Binding-site contacts:
Ligand atom O1 contacts residue GLN190 of chain 2.A at 3.0 Å (h-bond).
Ligand atom C2 contacts residue ARG173 of chain 2.A at 3.4 Å.
Ligand atom C6 contacts residue ILE327 of chain 2.A at 3.5 Å (hydrophobic).
Ligand atom O8 contacts residue MN1 of chain 2.B at 2.2 Å.
Ligand atom C15 contacts residue THR153 of chain 2.A at 3.4 Å.
Ligand atom N4 contacts residue ILE171 of chain 2.A at 3.4 Å (h-bond).
Ligand atom O3 contacts residue ARG173 of chain 2.A at 2.7 Å (salt-bridge).
Ligand atom C4 contacts residue ILE171 of chain 2.A at 3.3 Å (hydrophobic).
Ligand atom O7 contacts residue SER170 of chain 2.A at 3.2 Å.
Ligand atom C2 contacts residue ICB1 of chain 2.F at 3.4 Å.
Ligand atom P1 contacts residue MN1 of chain 2.B at 3.4 Å.
Ligand atom O8 contacts residue GLU233 of chain 2.A at 3.1 Å (salt-bridge).
Ligand atom O6 contacts residue PRO226 of chain 2.A at 3.3 Å (h-bond).
Ligand atom O8 contacts residue HIS191 of chain 2.A at 3.2 Å (h-bond).
Ligand atom O8 contacts residue ASN168 of chain 2.A at 2.9 Å (h-bond).
Ligand atom N2 contacts residue ICB1 of chain 2.F at 3.3 Å.
Ligand atom O5 contacts residue GLN190 of chain 2.A at 2.9 Å (h-bond).
Ligand atom C19 contacts residue ILE171 of chain 2.A at 3.4 Å (hydrophobic).
Ligand atom C2 contacts residue ALA172 of chain 2.A at 3.5 Å (hydrophobic).
Ligand atom C12 contacts residue ICB1 of chain 2.F at 3.5 Å.
Ligand atom O10 contacts residue LYS391 of chain 2.A at 2.6 Å (salt-bridge).
Ligand atom N2 contacts residue GLN190 of chain 2.A at 3.3 Å (h-bond).
Ligand atom O1 contacts residue ICB1 of chain 2.F at 3.3 Å.
Ligand atom C10 contacts residue ILE327 of chain 2.A at 3.4 Å (hydrophobic).
Ligand atom O4 contacts residue SER223 of chain 2.A at 3.5 Å (h-bond).
Ligand atom C11 contacts residue ICB1 of chain 2.F at 3.4 Å.
Ligand atom O8 contacts residue K1 of chain 2.C at 2.9 Å.
Ligand atom P1 contacts residue K1 of chain 2.C at 3.4 Å.
Ligand atom O7 contacts residue SER223 of chain 2.A at 3.5 Å (h-bond).
Ligand atom O6 contacts residue MET225 of chain 2.A at 3.3 Å.
Ligand atom O9 contacts residue HIS191 of chain 2.A at 2.8 Å (h-bond).
Ligand atom N2 contacts residue ILE171 of chain 2.A at 3.3 Å (h-bond).
Ligand atom O10 contacts residue PRO226 of chain 2.A at 3.5 Å.
Ligand atom C17 contacts residue THR153 of chain 2.A at 3.5 Å.
Ligand atom O7 contacts residue K1 of chain 2.C at 3.0 Å.
Ligand atom C1 contacts residue GLN190 of chain 2.A at 3.5 Å.
Ligand atom C1 contacts residue ICB1 of chain 2.F at 3.1 Å.
Ligand atom N1 contacts residue ICB1 of chain 2.F at 3.1 Å.
Ligand atom O2 contacts residue ICB1 of chain 2.F at 2.0 Å.
Ligand atom O4 contacts residue ILE171 of chain 2.A at 2.9 Å (h-bond).

Sequence of chain 2.A:
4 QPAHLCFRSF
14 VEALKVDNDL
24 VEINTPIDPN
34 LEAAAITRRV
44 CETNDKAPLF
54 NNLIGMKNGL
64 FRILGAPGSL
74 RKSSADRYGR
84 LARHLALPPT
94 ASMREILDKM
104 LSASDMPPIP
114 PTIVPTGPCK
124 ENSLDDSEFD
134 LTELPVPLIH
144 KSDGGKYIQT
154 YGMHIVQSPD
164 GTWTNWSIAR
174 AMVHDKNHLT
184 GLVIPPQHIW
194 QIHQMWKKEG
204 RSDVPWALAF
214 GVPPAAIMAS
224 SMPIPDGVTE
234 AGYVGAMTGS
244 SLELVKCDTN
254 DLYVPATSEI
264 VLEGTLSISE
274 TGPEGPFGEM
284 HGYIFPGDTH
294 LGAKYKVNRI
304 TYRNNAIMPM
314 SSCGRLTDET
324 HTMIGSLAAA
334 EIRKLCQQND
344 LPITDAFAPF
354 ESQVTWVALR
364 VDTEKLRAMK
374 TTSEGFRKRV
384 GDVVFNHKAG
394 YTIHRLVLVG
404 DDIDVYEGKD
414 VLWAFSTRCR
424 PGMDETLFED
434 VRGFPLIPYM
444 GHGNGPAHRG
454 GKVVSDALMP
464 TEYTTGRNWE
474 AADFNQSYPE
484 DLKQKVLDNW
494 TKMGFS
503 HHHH

This small molecule binds to this protein.
Small molecule (SMILES): Cc1cc2c3c(c1C)C(C)(C)C[C@@H](O)N3c1c(nc(O)[nH]c1=O)N2C[C@H](O)[C@H](O)[C@H](O)COP(=O)(O)O